A small-molecule ligand and the protein it binds are described below.
Small molecule (SMILES): CC(=O)N[C@@H]1[C@@H](O)[C@H](O)[C@@H](CO)O[C@H]1O

Sequence of chain 1.A:
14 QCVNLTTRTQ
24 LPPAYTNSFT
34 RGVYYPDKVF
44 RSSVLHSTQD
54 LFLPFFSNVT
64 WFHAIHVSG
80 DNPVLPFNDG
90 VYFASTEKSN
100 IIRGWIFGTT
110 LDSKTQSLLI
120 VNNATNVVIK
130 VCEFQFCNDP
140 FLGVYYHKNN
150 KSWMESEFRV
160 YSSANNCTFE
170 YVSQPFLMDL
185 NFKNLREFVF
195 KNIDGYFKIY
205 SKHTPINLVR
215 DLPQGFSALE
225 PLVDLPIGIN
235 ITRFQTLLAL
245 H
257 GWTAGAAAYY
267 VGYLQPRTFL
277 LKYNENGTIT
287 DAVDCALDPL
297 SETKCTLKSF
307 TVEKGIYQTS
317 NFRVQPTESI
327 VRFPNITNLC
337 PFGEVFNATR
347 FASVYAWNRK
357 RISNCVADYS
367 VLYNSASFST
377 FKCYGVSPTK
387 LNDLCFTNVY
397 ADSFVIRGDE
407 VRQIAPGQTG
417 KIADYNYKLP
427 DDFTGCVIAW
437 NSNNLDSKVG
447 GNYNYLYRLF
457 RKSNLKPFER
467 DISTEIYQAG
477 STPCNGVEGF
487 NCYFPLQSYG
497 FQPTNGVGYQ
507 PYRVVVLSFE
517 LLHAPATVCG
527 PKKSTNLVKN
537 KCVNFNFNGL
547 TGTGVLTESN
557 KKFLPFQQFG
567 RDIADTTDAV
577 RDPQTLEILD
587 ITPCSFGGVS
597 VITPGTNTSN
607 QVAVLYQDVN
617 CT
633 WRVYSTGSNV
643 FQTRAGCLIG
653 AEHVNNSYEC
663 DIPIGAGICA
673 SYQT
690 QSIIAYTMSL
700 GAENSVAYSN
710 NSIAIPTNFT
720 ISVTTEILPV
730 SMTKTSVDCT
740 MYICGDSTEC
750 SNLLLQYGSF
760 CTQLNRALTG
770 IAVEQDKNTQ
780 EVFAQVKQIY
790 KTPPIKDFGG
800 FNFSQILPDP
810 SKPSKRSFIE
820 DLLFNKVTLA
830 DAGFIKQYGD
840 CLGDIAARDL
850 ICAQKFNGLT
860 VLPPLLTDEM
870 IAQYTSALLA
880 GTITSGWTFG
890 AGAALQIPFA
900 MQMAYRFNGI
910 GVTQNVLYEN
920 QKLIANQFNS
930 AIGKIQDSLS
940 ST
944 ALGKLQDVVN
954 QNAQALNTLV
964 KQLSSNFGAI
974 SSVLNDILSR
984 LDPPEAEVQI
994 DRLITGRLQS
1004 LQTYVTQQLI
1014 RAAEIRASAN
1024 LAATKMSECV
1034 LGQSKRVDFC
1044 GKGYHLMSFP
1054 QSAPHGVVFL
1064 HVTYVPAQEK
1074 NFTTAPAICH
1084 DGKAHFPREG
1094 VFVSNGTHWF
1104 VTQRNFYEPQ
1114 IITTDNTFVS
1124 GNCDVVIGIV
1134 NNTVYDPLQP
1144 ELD

Binding-site contacts:
Ligand atom C5 contacts residue ASN801 of chain 1.A at 3.5 Å.
Ligand atom C1 contacts residue SER803 of chain 1.A at 3.9 Å.
Ligand atom O6 contacts residue SER803 of chain 1.A at 4.3 Å.
Ligand atom O6 contacts residue GLN804 of chain 1.A at 2.5 Å (h-bond).
Ligand atom C3 contacts residue ASN801 of chain 1.A at 3.9 Å.
Ligand atom C6 contacts residue GLN804 of chain 1.A at 3.8 Å.
Ligand atom C5 contacts residue SER803 of chain 1.A at 4.0 Å.
Ligand atom C4 contacts residue ASN801 of chain 1.A at 4.3 Å.
Ligand atom O3 contacts residue NAG1 of chain 1.QA at 3.3 Å (h-bond).
Ligand atom C3 contacts residue NAG1 of chain 1.QA at 3.7 Å.
Ligand atom O4 contacts residue NAG1 of chain 1.QA at 1.6 Å.
Ligand atom C6 contacts residue NAG1 of chain 1.QA at 3.7 Å.
Ligand atom C4 contacts residue NAG1 of chain 1.QA at 2.7 Å.
Ligand atom O5 contacts residue ASN801 of chain 1.A at 2.3 Å (h-bond).
Ligand atom C2 contacts residue ASN801 of chain 1.A at 2.7 Å.
Ligand atom O6 contacts residue NAG1 of chain 1.QA at 3.8 Å.
Ligand atom C7 contacts residue ASN801 of chain 1.A at 4.1 Å.
Ligand atom O5 contacts residue SER803 of chain 1.A at 4.0 Å.
Ligand atom N2 contacts residue ASN801 of chain 1.A at 3.2 Å (h-bond).
Ligand atom C1 contacts residue ASN801 of chain 1.A at 1.4 Å.
Ligand atom C5 contacts residue NAG1 of chain 1.QA at 3.6 Å.
Ligand atom C8 contacts residue ASN801 of chain 1.A at 4.4 Å.